Sequence of chain 1.B:
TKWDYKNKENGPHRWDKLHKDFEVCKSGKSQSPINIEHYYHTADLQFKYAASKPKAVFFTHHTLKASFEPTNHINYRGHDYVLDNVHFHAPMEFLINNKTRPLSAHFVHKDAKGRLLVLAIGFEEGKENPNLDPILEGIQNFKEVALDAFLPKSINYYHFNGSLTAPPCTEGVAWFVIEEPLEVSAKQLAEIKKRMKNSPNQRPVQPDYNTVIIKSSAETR

Binding-site contacts:
Ligand atom O3 contacts residue ASN95 of chain 1.B at 2.9 Å (h-bond).
Ligand atom S1 contacts residue HIS99 of chain 1.B at 4.0 Å.
Ligand atom N1 contacts residue HIS116 of chain 1.B at 3.8 Å.
Ligand atom N3 contacts residue LEU177 of chain 1.B at 4.1 Å.
Ligand atom N1 contacts residue HIS99 of chain 1.B at 2.6 Å.
Ligand atom O2 contacts residue ZN1 of chain 1.L at 4.0 Å.
Ligand atom S2 contacts residue HIS97 of chain 1.B at 3.4 Å.
Ligand atom N2 contacts residue ALA179 of chain 1.B at 4.2 Å.
Ligand atom C1 contacts residue ZN1 of chain 1.L at 4.1 Å.
Ligand atom S1 contacts residue ZN1 of chain 1.L at 3.0 Å.
Ligand atom C4 contacts residue ASN95 of chain 1.B at 3.4 Å.
Ligand atom S1 contacts residue HIS116 of chain 1.B at 4.4 Å.
Ligand atom N1 contacts residue ZN1 of chain 1.L at 1.9 Å.
Ligand atom O2 contacts residue LEU177 of chain 1.B at 3.5 Å.
Ligand atom O3 contacts residue VAL118 of chain 1.B at 3.6 Å.
Ligand atom O2 contacts residue THR178 of chain 1.B at 2.7 Å (h-bond).
Ligand atom O2 contacts residue TRP188 of chain 1.B at 4.1 Å.
Ligand atom O1 contacts residue TRP188 of chain 1.B at 4.1 Å.
Ligand atom N2 contacts residue LEU177 of chain 1.B at 4.4 Å.
Ligand atom O3 contacts residue HIS97 of chain 1.B at 3.8 Å.
Ligand atom S2 contacts residue VAL118 of chain 1.B at 4.3 Å.
Ligand atom O1 contacts residue VAL118 of chain 1.B at 4.2 Å.
Ligand atom N3 contacts residue ALA179 of chain 1.B at 3.4 Å.
Ligand atom C4 contacts residue LYS75 of chain 1.B at 4.0 Å.
Ligand atom C1 contacts residue LEU177 of chain 1.B at 4.1 Å (hydrophobic).
Ligand atom C5 contacts residue ALA179 of chain 1.B at 4.3 Å (hydrophobic).
Ligand atom C4 contacts residue ASP94 of chain 1.B at 3.6 Å.
Ligand atom O1 contacts residue THR178 of chain 1.B at 4.4 Å.
Ligand atom N1 contacts residue THR178 of chain 1.B at 3.0 Å (h-bond).
Ligand atom O2 contacts residue ALA179 of chain 1.B at 4.0 Å.
Ligand atom S1 contacts residue THR178 of chain 1.B at 3.5 Å (h-bond).
Ligand atom N1 contacts residue HIS97 of chain 1.B at 3.1 Å (h-bond).
Ligand atom C5 contacts residue PRO180 of chain 1.B at 3.5 Å (hydrophobic).
Ligand atom O1 contacts residue HIS97 of chain 1.B at 3.6 Å.
Ligand atom O1 contacts residue ZN1 of chain 1.L at 2.9 Å.
Ligand atom C1 contacts residue HIS97 of chain 1.B at 4.0 Å.
Ligand atom O1 contacts residue VAL128 of chain 1.B at 3.8 Å.
Ligand atom S1 contacts residue HIS97 of chain 1.B at 3.8 Å.
Ligand atom O1 contacts residue HIS116 of chain 1.B at 3.8 Å.
Ligand atom C3 contacts residue ASN95 of chain 1.B at 3.5 Å.

A protein and the small-molecule ligand that binds it are described below.
Small molecule (SMILES): CC(=O)/N=c1\sc(S(N)(=O)=O)nn1C